Binding-site contacts:
Ligand atom C2 contacts residue HIS80 of chain 1.B at 4.0 Å.
Ligand atom OAC contacts residue HIS80 of chain 1.B at 3.9 Å.
Ligand atom CAT contacts residue GLU57 of chain 1.B at 3.9 Å.
Ligand atom CAR contacts residue CYS81 of chain 1.B at 4.0 Å (hydrophobic).
Ligand atom C6 contacts residue HIS80 of chain 1.B at 4.0 Å.
Ligand atom SAN contacts residue ILE69 of chain 1.B at 4.0 Å.
Ligand atom N3 contacts residue ILE69 of chain 1.B at 3.8 Å.
Ligand atom CAB contacts residue CYS81 of chain 1.B at 4.1 Å (hydrophobic).
Ligand atom CAA contacts residue ILE47 of chain 1.B at 4.0 Å (hydrophobic).
Ligand atom NAM contacts residue ARG77 of chain 1.B at 4.0 Å.
Ligand atom OAC contacts residue LYS72 of chain 1.B at 3.5 Å.
Ligand atom C5 contacts residue CYS81 of chain 1.B at 3.9 Å (hydrophobic).
Ligand atom CAA contacts residue CYS81 of chain 1.B at 4.1 Å (hydrophobic).
Ligand atom C4 contacts residue ARG77 of chain 1.B at 3.5 Å.
Ligand atom C6 contacts residue CYS81 of chain 1.B at 3.7 Å (hydrophobic).
Ligand atom CAR contacts residue ARG77 of chain 1.B at 4.2 Å.
Ligand atom CAB contacts residue ARG77 of chain 1.B at 3.2 Å.
Ligand atom OAD contacts residue HIS80 of chain 1.B at 4.2 Å.
Ligand atom CAH contacts residue VAL61 of chain 1.B at 4.1 Å (hydrophobic).
Ligand atom CAH contacts residue GLU57 of chain 1.B at 3.9 Å.
Ligand atom N3 contacts residue ARG77 of chain 1.B at 3.5 Å.
Ligand atom N1 contacts residue CYS81 of chain 1.B at 4.2 Å.
Ligand atom CAP contacts residue CYS81 of chain 1.B at 4.0 Å (hydrophobic).
Ligand atom CAB contacts residue LEU53 of chain 1.B at 3.9 Å (hydrophobic).
Ligand atom CAJ contacts residue ILE69 of chain 1.B at 4.1 Å (hydrophobic).
Ligand atom CAA contacts residue ILE145 of chain 1.B at 3.6 Å (hydrophobic).
Ligand atom C6 contacts residue ARG77 of chain 1.B at 4.1 Å.
Ligand atom C5 contacts residue ARG77 of chain 1.B at 3.8 Å.
Ligand atom C2 contacts residue ARG77 of chain 1.B at 3.8 Å.
Ligand atom CL6 contacts residue HIS80 of chain 1.B at 3.4 Å.
Ligand atom SAN contacts residue ARG77 of chain 1.B at 4.2 Å.
Ligand atom CL6 contacts residue CYS84 of chain 1.B at 3.6 Å.
Ligand atom CL6 contacts residue CYS81 of chain 1.B at 3.4 Å.
Ligand atom N1 contacts residue ARG77 of chain 1.B at 4.1 Å.
Ligand atom CAB contacts residue ILE78 of chain 1.B at 3.5 Å (hydrophobic).
Ligand atom NAM contacts residue GLU57 of chain 1.B at 3.2 Å (salt-bridge).
Ligand atom SAN contacts residue HIS80 of chain 1.B at 4.0 Å.
Ligand atom CAR contacts residue LEU53 of chain 1.B at 4.2 Å (hydrophobic).
Ligand atom CAO contacts residue HIS80 of chain 1.B at 3.9 Å.
Ligand atom N1 contacts residue HIS80 of chain 1.B at 3.6 Å.

Sequence of chain 1.B:
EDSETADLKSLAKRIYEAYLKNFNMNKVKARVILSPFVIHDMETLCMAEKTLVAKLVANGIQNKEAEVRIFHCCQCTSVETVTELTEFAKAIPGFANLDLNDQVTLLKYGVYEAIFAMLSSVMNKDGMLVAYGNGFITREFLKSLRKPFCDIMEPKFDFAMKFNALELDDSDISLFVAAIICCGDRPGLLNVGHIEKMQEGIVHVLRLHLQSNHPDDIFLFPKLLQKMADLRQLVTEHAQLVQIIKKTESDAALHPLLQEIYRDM

A small-molecule ligand and the protein it binds are described below.
Small molecule (SMILES): Cc1cccc(Nc2cc(Cl)nc(SCC(=O)O)n2)c1C